A protein and the small-molecule ligand that binds it are described below.
Small molecule (SMILES): CC(=O)N[C@@H]1[C@@H](O)[C@H](O)[C@@H](CO)O[C@H]1O

Sequence of chain 1.A:
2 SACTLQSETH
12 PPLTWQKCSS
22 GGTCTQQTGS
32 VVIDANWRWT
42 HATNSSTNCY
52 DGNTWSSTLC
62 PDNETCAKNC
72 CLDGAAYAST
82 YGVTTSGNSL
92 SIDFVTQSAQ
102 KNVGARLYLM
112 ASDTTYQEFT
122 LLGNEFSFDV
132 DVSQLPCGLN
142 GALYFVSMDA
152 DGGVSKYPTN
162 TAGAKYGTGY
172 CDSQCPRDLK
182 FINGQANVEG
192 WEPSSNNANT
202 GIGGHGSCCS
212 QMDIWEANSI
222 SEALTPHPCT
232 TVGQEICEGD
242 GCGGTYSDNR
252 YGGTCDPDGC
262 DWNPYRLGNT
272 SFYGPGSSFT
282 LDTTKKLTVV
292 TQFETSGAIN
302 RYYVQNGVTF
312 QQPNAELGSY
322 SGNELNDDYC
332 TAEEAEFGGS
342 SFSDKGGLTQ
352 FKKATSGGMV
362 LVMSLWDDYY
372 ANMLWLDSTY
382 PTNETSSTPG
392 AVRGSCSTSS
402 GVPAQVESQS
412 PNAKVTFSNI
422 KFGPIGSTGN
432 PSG

Binding-site contacts:
Ligand atom O6 contacts residue SER21 of chain 1.A at 3.4 Å.
Ligand atom N2 contacts residue ASN270 of chain 2.A at 2.9 Å (h-bond).
Ligand atom C6 contacts residue SER21 of chain 1.A at 3.9 Å.
Ligand atom C3 contacts residue ASN270 of chain 2.A at 3.7 Å.
Ligand atom O5 contacts residue PHE273 of chain 2.A at 3.9 Å.
Ligand atom O5 contacts residue ASN270 of chain 2.A at 2.3 Å (h-bond).
Ligand atom C3 contacts residue SER21 of chain 1.A at 4.4 Å.
Ligand atom O4 contacts residue SER21 of chain 1.A at 2.7 Å (h-bond).
Ligand atom C1 contacts residue PHE273 of chain 2.A at 4.2 Å (hydrophobic).
Ligand atom O5 contacts residue PRO314 of chain 2.A at 3.5 Å.
Ligand atom C6 contacts residue THR281 of chain 2.A at 4.3 Å.
Ligand atom C6 contacts residue PHE273 of chain 2.A at 3.8 Å (hydrophobic).
Ligand atom C4 contacts residue SER21 of chain 1.A at 3.4 Å.
Ligand atom O6 contacts residue PRO314 of chain 2.A at 3.9 Å.
Ligand atom C5 contacts residue THR281 of chain 2.A at 3.9 Å.
Ligand atom C5 contacts residue SER21 of chain 1.A at 4.4 Å.
Ligand atom C2 contacts residue ASN270 of chain 2.A at 2.4 Å.
Ligand atom C4 contacts residue ASN270 of chain 2.A at 4.1 Å.
Ligand atom O3 contacts residue SER21 of chain 1.A at 4.2 Å.
Ligand atom O7 contacts residue ASN270 of chain 2.A at 3.0 Å (h-bond).
Ligand atom C6 contacts residue PRO314 of chain 2.A at 4.2 Å (hydrophobic).
Ligand atom C8 contacts residue ASN270 of chain 2.A at 3.9 Å.
Ligand atom C1 contacts residue ASN270 of chain 2.A at 1.4 Å.
Ligand atom O4 contacts residue GLY22 of chain 1.A at 3.5 Å (h-bond).
Ligand atom C5 contacts residue PHE273 of chain 2.A at 4.1 Å (hydrophobic).
Ligand atom C5 contacts residue ASN270 of chain 2.A at 3.6 Å.
Ligand atom C1 contacts residue PRO314 of chain 2.A at 4.3 Å (hydrophobic).
Ligand atom C7 contacts residue ASN270 of chain 2.A at 3.2 Å.

Sequence of chain 2.A:
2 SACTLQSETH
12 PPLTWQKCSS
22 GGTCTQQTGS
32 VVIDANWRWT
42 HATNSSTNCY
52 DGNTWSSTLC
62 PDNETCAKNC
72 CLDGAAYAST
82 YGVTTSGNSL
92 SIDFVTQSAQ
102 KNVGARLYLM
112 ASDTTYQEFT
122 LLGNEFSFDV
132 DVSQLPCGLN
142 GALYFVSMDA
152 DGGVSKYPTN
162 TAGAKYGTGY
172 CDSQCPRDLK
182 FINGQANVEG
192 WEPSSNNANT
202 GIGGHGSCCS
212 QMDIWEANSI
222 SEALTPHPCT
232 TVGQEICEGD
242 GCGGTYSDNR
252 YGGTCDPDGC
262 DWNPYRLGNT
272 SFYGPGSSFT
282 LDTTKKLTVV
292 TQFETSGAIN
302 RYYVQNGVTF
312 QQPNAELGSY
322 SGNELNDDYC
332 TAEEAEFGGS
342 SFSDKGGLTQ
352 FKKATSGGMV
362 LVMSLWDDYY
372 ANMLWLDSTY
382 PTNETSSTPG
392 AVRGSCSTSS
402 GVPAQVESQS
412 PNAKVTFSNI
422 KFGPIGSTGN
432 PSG